Binding-site contacts:
Ligand atom O7 contacts residue LYS133 of chain 1.G at 3.7 Å.
Ligand atom C7 contacts residue ASP56 of chain 1.A at 4.1 Å.
Ligand atom C6 contacts residue LYS131 of chain 1.G at 4.0 Å.
Ligand atom O7 contacts residue ASP56 of chain 1.A at 3.3 Å (salt-bridge).
Ligand atom C8 contacts residue GLN100 of chain 1.G at 3.8 Å.
Ligand atom O5 contacts residue ASN122 of chain 1.G at 2.3 Å (h-bond).
Ligand atom C8 contacts residue LYS57 of chain 1.A at 4.1 Å.
Ligand atom C7 contacts residue ASN122 of chain 1.G at 3.5 Å.
Ligand atom C4 contacts residue ASN122 of chain 1.G at 4.2 Å.
Ligand atom O7 contacts residue LYS57 of chain 1.A at 3.3 Å.
Ligand atom C7 contacts residue LYS57 of chain 1.A at 3.9 Å.
Ligand atom O3 contacts residue GLN100 of chain 1.G at 4.4 Å.
Ligand atom C8 contacts residue PHE121 of chain 1.G at 3.7 Å (hydrophobic).
Ligand atom C5 contacts residue ASN122 of chain 1.G at 3.7 Å.
Ligand atom O7 contacts residue ASN122 of chain 1.G at 3.7 Å.
Ligand atom C8 contacts residue SER120 of chain 1.G at 3.2 Å.
Ligand atom C1 contacts residue ASN122 of chain 1.G at 1.4 Å.
Ligand atom O6 contacts residue LYS131 of chain 1.G at 2.7 Å (salt-bridge).
Ligand atom N2 contacts residue ASN122 of chain 1.G at 2.9 Å (h-bond).
Ligand atom C7 contacts residue GLN100 of chain 1.G at 4.2 Å.
Ligand atom C2 contacts residue ASN122 of chain 1.G at 2.4 Å.
Ligand atom O4 contacts residue ASP56 of chain 1.A at 4.5 Å.
Ligand atom C3 contacts residue ASN122 of chain 1.G at 3.8 Å.
Ligand atom O7 contacts residue GLN100 of chain 1.G at 4.5 Å.

The protein below binds the small molecule below.
Small molecule (SMILES): CC(=O)N[C@H]1[C@H](O[C@H]2[C@H](O)[C@@H](NC(C)=O)CO[C@@H]2CO)O[C@H](CO)[C@@H](O[C@@H]2O[C@H](CO)[C@@H](O)[C@H](O)[C@@H]2O)[C@@H]1O

Sequence of chain 1.A:
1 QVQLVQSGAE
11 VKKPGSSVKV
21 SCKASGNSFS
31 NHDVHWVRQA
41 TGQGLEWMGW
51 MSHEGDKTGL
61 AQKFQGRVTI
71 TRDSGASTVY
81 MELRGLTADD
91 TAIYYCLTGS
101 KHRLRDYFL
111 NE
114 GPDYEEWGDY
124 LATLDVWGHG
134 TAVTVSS

Sequence of chain 1.G:
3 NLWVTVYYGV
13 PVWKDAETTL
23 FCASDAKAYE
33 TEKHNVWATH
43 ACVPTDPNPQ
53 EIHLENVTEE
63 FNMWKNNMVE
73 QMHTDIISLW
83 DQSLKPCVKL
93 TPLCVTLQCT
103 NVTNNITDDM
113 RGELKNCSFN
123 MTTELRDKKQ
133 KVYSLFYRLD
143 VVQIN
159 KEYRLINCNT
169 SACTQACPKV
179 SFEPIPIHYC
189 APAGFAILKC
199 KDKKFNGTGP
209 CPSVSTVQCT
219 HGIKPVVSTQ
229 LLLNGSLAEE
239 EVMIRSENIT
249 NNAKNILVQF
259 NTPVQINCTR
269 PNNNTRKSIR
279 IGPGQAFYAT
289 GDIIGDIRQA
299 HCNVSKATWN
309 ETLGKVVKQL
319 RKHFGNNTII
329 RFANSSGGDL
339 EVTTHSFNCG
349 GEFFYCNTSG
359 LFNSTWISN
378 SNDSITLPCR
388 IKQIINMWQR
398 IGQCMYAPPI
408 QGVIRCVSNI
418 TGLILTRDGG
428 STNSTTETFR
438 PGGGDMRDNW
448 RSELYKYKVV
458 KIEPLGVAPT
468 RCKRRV